This protein binds this small molecule.
Small molecule (SMILES): CC(=O)N[C@@H]1[C@@H](O)[C@H](O)[C@@H](CO)O[C@H]1O

Binding-site contacts:
Ligand atom C5 contacts residue ASN286 of chain 1.A at 3.7 Å.
Ligand atom C2 contacts residue ASN286 of chain 1.A at 2.5 Å.
Ligand atom C8 contacts residue ASN275 of chain 1.A at 3.9 Å.
Ligand atom C8 contacts residue THR276 of chain 1.A at 4.2 Å.
Ligand atom N2 contacts residue ASN286 of chain 1.A at 2.9 Å (h-bond).
Ligand atom O5 contacts residue ASN286 of chain 1.A at 2.4 Å (h-bond).
Ligand atom C7 contacts residue ASN286 of chain 1.A at 3.4 Å.
Ligand atom C1 contacts residue ASN286 of chain 1.A at 1.5 Å.
Ligand atom C8 contacts residue ASN286 of chain 1.A at 4.2 Å.
Ligand atom C3 contacts residue ASN286 of chain 1.A at 3.8 Å.
Ligand atom C4 contacts residue ASN286 of chain 1.A at 4.2 Å.
Ligand atom O7 contacts residue ASN286 of chain 1.A at 3.7 Å.

Sequence of chain 1.A:
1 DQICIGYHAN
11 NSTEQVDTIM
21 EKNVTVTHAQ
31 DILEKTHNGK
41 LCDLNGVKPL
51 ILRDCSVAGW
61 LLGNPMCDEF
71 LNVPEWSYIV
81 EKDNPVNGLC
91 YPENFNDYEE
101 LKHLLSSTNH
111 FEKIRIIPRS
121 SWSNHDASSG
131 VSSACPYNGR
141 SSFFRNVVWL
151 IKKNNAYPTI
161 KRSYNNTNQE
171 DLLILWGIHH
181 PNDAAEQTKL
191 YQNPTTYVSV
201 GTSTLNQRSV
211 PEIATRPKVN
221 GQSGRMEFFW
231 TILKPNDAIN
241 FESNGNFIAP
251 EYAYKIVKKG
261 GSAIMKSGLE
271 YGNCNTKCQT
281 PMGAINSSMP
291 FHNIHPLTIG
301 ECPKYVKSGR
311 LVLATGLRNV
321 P